Binding-site contacts:
Ligand atom O16 contacts residue GLY229 of chain 2.A at 3.3 Å.
Ligand atom N11 contacts residue GLY261 of chain 2.A at 3.5 Å.
Ligand atom N17 contacts residue ASP102 of chain 2.A at 2.7 Å (salt-bridge).
Ligand atom C6 contacts residue TYR106 of chain 2.A at 3.5 Å (hydrophobic).
Ligand atom C12 contacts residue GLY261 of chain 2.A at 3.6 Å.
Ligand atom C15 contacts residue GLY261 of chain 2.A at 2.9 Å.
Ligand atom O16 contacts residue CYS158 of chain 2.A at 3.4 Å (h-bond).
Ligand atom C19 contacts residue GLY261 of chain 2.A at 3.6 Å.
Ligand atom C18 contacts residue ASP102 of chain 2.A at 3.4 Å.
Ligand atom C21 contacts residue ASP102 of chain 2.A at 3.5 Å.
Ligand atom C24 contacts residue ASN70 of chain 2.A at 3.2 Å.
Ligand atom N20 contacts residue ASP280 of chain 2.A at 2.7 Å (salt-bridge).
Ligand atom O16 contacts residue GLY230 of chain 2.A at 2.7 Å (h-bond).
Ligand atom N5 contacts residue ASP102 of chain 2.A at 3.0 Å (salt-bridge).
Ligand atom C4 contacts residue MET260 of chain 2.A at 3.5 Å (hydrophobic).
Ligand atom C1 contacts residue TYR106 of chain 2.A at 3.6 Å (hydrophobic).
Ligand atom C8 contacts residue TYR106 of chain 2.A at 3.4 Å (hydrophobic).
Ligand atom N13 contacts residue LEU231 of chain 2.A at 2.8 Å (h-bond).
Ligand atom N3 contacts residue ASP156 of chain 2.A at 2.8 Å (salt-bridge).
Ligand atom C4 contacts residue ASP102 of chain 2.A at 3.6 Å.
Ligand atom N5 contacts residue MET260 of chain 2.A at 3.3 Å.
Ligand atom C10 contacts residue TYR106 of chain 2.A at 3.6 Å (hydrophobic).
Ligand atom N5 contacts residue TYR106 of chain 2.A at 3.6 Å.
Ligand atom N14 contacts residue ALA232 of chain 2.A at 2.9 Å (h-bond).
Ligand atom C12 contacts residue TYR106 of chain 2.A at 3.4 Å (hydrophobic).
Ligand atom N14 contacts residue GLY261 of chain 2.A at 3.5 Å (h-bond).
Ligand atom N17 contacts residue ILE201 of chain 2.A at 3.5 Å.
Ligand atom C7 contacts residue GLY230 of chain 2.A at 3.6 Å.
Ligand atom C21 contacts residue ASP280 of chain 2.A at 3.6 Å.
Ligand atom C9 contacts residue TYR106 of chain 2.A at 3.4 Å (hydrophobic).
Ligand atom O16 contacts residue GLN203 of chain 2.A at 3.0 Å (h-bond).
Ligand atom C25 contacts residue ASN70 of chain 2.A at 3.6 Å.
Ligand atom C15 contacts residue ALA232 of chain 2.A at 3.6 Å (hydrophobic).
Ligand atom C19 contacts residue ASP280 of chain 2.A at 3.4 Å.
Ligand atom N13 contacts residue MET260 of chain 2.A at 3.5 Å (h-bond).
Ligand atom C24 contacts residue GLN107 of chain 2.A at 3.6 Å.
Ligand atom N17 contacts residue ASP156 of chain 2.A at 3.1 Å (salt-bridge).
Ligand atom C12 contacts residue MET260 of chain 2.A at 3.6 Å (hydrophobic).
Ligand atom N11 contacts residue TYR106 of chain 2.A at 3.5 Å.
Ligand atom N17 contacts residue MET260 of chain 2.A at 3.6 Å.

Sequence of chain 2.A:
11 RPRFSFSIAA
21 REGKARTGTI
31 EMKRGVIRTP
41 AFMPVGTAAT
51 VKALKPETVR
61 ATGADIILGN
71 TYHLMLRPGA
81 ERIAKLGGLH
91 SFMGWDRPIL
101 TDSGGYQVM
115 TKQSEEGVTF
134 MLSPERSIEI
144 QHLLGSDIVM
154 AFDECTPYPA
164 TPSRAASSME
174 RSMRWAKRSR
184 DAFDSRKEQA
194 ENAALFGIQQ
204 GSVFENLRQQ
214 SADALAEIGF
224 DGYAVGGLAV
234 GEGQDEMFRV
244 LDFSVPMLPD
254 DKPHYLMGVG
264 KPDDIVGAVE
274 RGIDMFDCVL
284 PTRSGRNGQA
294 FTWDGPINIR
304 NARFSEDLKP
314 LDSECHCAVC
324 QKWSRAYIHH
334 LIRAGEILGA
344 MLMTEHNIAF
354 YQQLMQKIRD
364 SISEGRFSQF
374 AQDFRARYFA

This small molecule binds to this protein.
Small molecule (SMILES): CNc1nc2c(CCNCC3CCCC3)c3nc(N)[nH]c(=O)c3cc2[nH]1